The small molecule below binds the protein below.
Small molecule (SMILES): CC(=O)N[C@@H]1[C@@H](O)[C@H](O)[C@@H](CO)O[C@H]1O

Binding-site contacts:
Ligand atom C2 contacts residue GLN1099 of chain 1.C at 4.5 Å.
Ligand atom O5 contacts residue ASN745 of chain 1.C at 2.4 Å (h-bond).
Ligand atom C5 contacts residue ASN745 of chain 1.C at 3.6 Å.
Ligand atom C4 contacts residue LEU950 of chain 1.C at 4.2 Å (hydrophobic).
Ligand atom O3 contacts residue LEU950 of chain 1.C at 4.3 Å.
Ligand atom C8 contacts residue GLN1099 of chain 1.C at 4.1 Å.
Ligand atom O6 contacts residue ASN745 of chain 1.C at 4.5 Å.
Ligand atom C4 contacts residue ASN745 of chain 1.C at 4.3 Å.
Ligand atom C1 contacts residue ASN745 of chain 1.C at 1.4 Å.
Ligand atom C7 contacts residue ASN745 of chain 1.C at 4.1 Å.
Ligand atom C2 contacts residue ASN745 of chain 1.C at 2.5 Å.
Ligand atom C1 contacts residue GLN1099 of chain 1.C at 4.1 Å.
Ligand atom C7 contacts residue GLN1099 of chain 1.C at 4.3 Å.
Ligand atom C3 contacts residue ASN745 of chain 1.C at 3.8 Å.
Ligand atom N2 contacts residue ASN745 of chain 1.C at 3.0 Å (h-bond).
Ligand atom O7 contacts residue GLN954 of chain 1.C at 3.5 Å (h-bond).
Ligand atom N2 contacts residue GLN1099 of chain 1.C at 3.6 Å.

Sequence of chain 1.C:
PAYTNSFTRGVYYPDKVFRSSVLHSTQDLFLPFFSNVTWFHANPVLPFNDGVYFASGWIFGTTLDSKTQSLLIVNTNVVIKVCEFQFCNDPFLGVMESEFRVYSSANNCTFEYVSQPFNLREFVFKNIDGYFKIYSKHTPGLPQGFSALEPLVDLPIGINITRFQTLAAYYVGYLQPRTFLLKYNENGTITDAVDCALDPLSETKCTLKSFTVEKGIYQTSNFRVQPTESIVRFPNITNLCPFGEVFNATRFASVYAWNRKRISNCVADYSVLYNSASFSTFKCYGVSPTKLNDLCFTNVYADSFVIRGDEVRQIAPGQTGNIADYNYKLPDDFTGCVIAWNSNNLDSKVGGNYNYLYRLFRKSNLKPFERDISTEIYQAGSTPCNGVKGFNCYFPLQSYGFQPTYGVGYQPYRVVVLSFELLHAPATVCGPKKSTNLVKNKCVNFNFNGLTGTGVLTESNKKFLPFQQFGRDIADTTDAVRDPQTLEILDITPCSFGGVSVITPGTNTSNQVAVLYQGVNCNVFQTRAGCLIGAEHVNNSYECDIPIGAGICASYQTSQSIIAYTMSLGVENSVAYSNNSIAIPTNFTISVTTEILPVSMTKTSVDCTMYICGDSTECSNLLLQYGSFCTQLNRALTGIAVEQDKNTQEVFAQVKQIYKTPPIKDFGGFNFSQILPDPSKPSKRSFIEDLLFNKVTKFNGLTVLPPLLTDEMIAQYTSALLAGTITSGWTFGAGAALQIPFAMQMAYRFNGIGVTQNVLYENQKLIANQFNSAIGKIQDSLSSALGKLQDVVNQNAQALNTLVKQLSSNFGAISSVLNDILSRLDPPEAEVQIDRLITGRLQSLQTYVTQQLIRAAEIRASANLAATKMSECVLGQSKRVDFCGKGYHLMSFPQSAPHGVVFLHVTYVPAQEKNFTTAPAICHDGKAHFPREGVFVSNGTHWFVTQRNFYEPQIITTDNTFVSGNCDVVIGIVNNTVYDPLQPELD